Binding-site contacts:
Ligand atom P02 contacts residue ASP114 of chain 1.A at 3.5 Å.
Ligand atom C18 contacts residue VAL164 of chain 1.A at 3.1 Å (hydrophobic).
Ligand atom P02 contacts residue GLU110 of chain 1.A at 3.5 Å.
Ligand atom O29 contacts residue GLY52 of chain 1.A at 2.8 Å (h-bond).
Ligand atom O03 contacts residue LEU113 of chain 1.A at 3.0 Å.
Ligand atom O29 contacts residue LYS51 of chain 1.A at 3.5 Å (salt-bridge).
Ligand atom O21 contacts residue LYS142 of chain 1.A at 3.0 Å (salt-bridge).
Ligand atom C16 contacts residue LYS142 of chain 1.A at 3.7 Å.
Ligand atom O03 contacts residue GLU110 of chain 1.A at 3.0 Å (salt-bridge).
Ligand atom O01 contacts residue THR115 of chain 1.A at 2.7 Å (h-bond).
Ligand atom C16 contacts residue VAL164 of chain 1.A at 3.6 Å (hydrophobic).
Ligand atom O21 contacts residue VAL162 of chain 1.A at 3.2 Å (h-bond).
Ligand atom C15 contacts residue LYS142 of chain 1.A at 3.5 Å.
Ligand atom O03 contacts residue ASP114 of chain 1.A at 2.7 Å (salt-bridge).
Ligand atom O03 contacts residue ILE112 of chain 1.A at 3.0 Å (h-bond).
Ligand atom O31 contacts residue ASP170 of chain 1.A at 3.5 Å (salt-bridge).
Ligand atom C16 contacts residue ILE112 of chain 1.A at 3.7 Å (hydrophobic).
Ligand atom O01 contacts residue ALA116 of chain 1.A at 2.4 Å (h-bond).
Ligand atom O30 contacts residue LYS51 of chain 1.A at 3.2 Å (salt-bridge).
Ligand atom O04 contacts residue LEU119 of chain 1.A at 3.4 Å (h-bond).
Ligand atom C15 contacts residue ILE112 of chain 1.A at 3.4 Å (hydrophobic).
Ligand atom P02 contacts residue ALA116 of chain 1.A at 3.5 Å.
Ligand atom N19 contacts residue ASP170 of chain 1.A at 2.6 Å (salt-bridge).
Ligand atom C16 contacts residue PHE163 of chain 1.A at 3.7 Å (hydrophobic).
Ligand atom N19 contacts residue LEU169 of chain 1.A at 3.3 Å.
Ligand atom C05 contacts residue THR118 of chain 1.A at 3.4 Å.
Ligand atom O29 contacts residue ARG176 of chain 1.A at 2.8 Å (salt-bridge).
Ligand atom N17 contacts residue VAL164 of chain 1.A at 2.5 Å (h-bond).
Ligand atom N13 contacts residue ILE112 of chain 1.A at 3.6 Å.
Ligand atom O01 contacts residue ASP114 of chain 1.A at 3.2 Å (salt-bridge).
Ligand atom O01 contacts residue LEU117 of chain 1.A at 3.6 Å (h-bond).
Ligand atom C09 contacts residue ILE112 of chain 1.A at 3.6 Å (hydrophobic).
Ligand atom O21 contacts residue PHE163 of chain 1.A at 3.4 Å.
Ligand atom O31 contacts residue ARG176 of chain 1.A at 3.3 Å (salt-bridge).
Ligand atom N19 contacts residue VAL164 of chain 1.A at 3.0 Å (h-bond).
Ligand atom O21 contacts residue VAL164 of chain 1.A at 2.9 Å (h-bond).
Ligand atom O04 contacts residue THR118 of chain 1.A at 3.5 Å (h-bond).
Ligand atom O04 contacts residue GLU110 of chain 1.A at 3.2 Å (salt-bridge).
Ligand atom O04 contacts residue ALA116 of chain 1.A at 3.3 Å.
Ligand atom N13 contacts residue LYS142 of chain 1.A at 2.9 Å (salt-bridge).

Sequence of chain 1.A:
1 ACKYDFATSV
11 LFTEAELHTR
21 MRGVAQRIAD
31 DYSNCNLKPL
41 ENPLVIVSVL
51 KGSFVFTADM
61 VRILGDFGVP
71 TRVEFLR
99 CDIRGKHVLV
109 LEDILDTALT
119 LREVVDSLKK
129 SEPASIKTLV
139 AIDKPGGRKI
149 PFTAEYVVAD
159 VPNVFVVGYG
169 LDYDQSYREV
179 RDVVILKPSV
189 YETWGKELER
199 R

A protein and the small-molecule ligand that binds it are described below.
Small molecule (SMILES): Nc1nc2c(ncn2[C@@H]2C[C@@H](COCCP(=O)(O)O)N(C(=O)CCP(=O)(O)O)C2)c(=O)[nH]1